Binding-site contacts:
Ligand atom C1A contacts residue TRP875 of chain 1.A at 3.9 Å (hydrophobic).
Ligand atom O4 contacts residue LYS993 of chain 1.A at 3.2 Å (salt-bridge).
Ligand atom O13 contacts residue ASN992 of chain 1.A at 3.7 Å.
Ligand atom C4B contacts residue PHE989 of chain 1.A at 3.7 Å (hydrophobic).
Ligand atom C7B contacts residue ILE882 of chain 1.A at 4.0 Å (hydrophobic).
Ligand atom C5A contacts residue ILE777 of chain 1.A at 3.8 Å (hydrophobic).
Ligand atom C3B contacts residue PHE989 of chain 1.A at 4.0 Å (hydrophobic).
Ligand atom P4 contacts residue LYS993 of chain 1.A at 4.4 Å.
Ligand atom C5 contacts residue LYS993 of chain 1.A at 3.8 Å.
Ligand atom O2C contacts residue TRP875 of chain 1.A at 4.4 Å.
Ligand atom O52 contacts residue LYS993 of chain 1.A at 4.1 Å.
Ligand atom O1B contacts residue ASN992 of chain 1.A at 4.3 Å.
Ligand atom C2B contacts residue PHE989 of chain 1.A at 4.4 Å (hydrophobic).
Ligand atom O1A contacts residue TRP875 of chain 1.A at 3.3 Å.
Ligand atom C4A contacts residue ILE777 of chain 1.A at 4.3 Å (hydrophobic).
Ligand atom O3C contacts residue TRP875 of chain 1.A at 3.8 Å.
Ligand atom C2 contacts residue LYS993 of chain 1.A at 4.4 Å.
Ligand atom C2A contacts residue TRP875 of chain 1.A at 4.4 Å (hydrophobic).
Ligand atom O11 contacts residue TRP875 of chain 1.A at 4.5 Å.
Ligand atom C2C contacts residue TRP875 of chain 1.A at 4.2 Å (hydrophobic).
Ligand atom C3 contacts residue LYS993 of chain 1.A at 3.4 Å.
Ligand atom C2B contacts residue TRP875 of chain 1.A at 4.4 Å (hydrophobic).
Ligand atom C4B contacts residue ILE988 of chain 1.A at 3.8 Å (hydrophobic).
Ligand atom C1C contacts residue ASN992 of chain 1.A at 3.3 Å.
Ligand atom C2C contacts residue ASN992 of chain 1.A at 4.1 Å.
Ligand atom C3A contacts residue TRP875 of chain 1.A at 3.7 Å (hydrophobic).
Ligand atom C5B contacts residue PHE989 of chain 1.A at 4.2 Å (hydrophobic).
Ligand atom C6B contacts residue PHE989 of chain 1.A at 3.5 Å (hydrophobic).
Ligand atom O1B contacts residue PHE989 of chain 1.A at 4.4 Å.
Ligand atom C4B contacts residue THR878 of chain 1.A at 4.4 Å.
Ligand atom O1A contacts residue GLY773 of chain 1.A at 4.1 Å.
Ligand atom O3 contacts residue LYS993 of chain 1.A at 4.2 Å.
Ligand atom C1 contacts residue LYS993 of chain 1.A at 4.5 Å.
Ligand atom O2C contacts residue ASN992 of chain 1.A at 4.4 Å.
Ligand atom C4 contacts residue LYS993 of chain 1.A at 3.6 Å.
Ligand atom C3C contacts residue ASN992 of chain 1.A at 3.8 Å.
Ligand atom C1B contacts residue ILE988 of chain 1.A at 4.4 Å (hydrophobic).
Ligand atom O42 contacts residue LYS993 of chain 1.A at 4.5 Å.
Ligand atom C2B contacts residue ILE988 of chain 1.A at 3.9 Å (hydrophobic).

The protein below binds the small molecule below.
Small molecule (SMILES): CCCCCCCC(=O)OC[C@H](COP(=O)(O)O[C@@H]1[C@H](O)[C@H](O)[C@@H](OP(=O)(O)O)[C@H](OP(=O)(O)O)[C@H]1O)OC(=O)CCCCCCC

Sequence of chain 1.A:
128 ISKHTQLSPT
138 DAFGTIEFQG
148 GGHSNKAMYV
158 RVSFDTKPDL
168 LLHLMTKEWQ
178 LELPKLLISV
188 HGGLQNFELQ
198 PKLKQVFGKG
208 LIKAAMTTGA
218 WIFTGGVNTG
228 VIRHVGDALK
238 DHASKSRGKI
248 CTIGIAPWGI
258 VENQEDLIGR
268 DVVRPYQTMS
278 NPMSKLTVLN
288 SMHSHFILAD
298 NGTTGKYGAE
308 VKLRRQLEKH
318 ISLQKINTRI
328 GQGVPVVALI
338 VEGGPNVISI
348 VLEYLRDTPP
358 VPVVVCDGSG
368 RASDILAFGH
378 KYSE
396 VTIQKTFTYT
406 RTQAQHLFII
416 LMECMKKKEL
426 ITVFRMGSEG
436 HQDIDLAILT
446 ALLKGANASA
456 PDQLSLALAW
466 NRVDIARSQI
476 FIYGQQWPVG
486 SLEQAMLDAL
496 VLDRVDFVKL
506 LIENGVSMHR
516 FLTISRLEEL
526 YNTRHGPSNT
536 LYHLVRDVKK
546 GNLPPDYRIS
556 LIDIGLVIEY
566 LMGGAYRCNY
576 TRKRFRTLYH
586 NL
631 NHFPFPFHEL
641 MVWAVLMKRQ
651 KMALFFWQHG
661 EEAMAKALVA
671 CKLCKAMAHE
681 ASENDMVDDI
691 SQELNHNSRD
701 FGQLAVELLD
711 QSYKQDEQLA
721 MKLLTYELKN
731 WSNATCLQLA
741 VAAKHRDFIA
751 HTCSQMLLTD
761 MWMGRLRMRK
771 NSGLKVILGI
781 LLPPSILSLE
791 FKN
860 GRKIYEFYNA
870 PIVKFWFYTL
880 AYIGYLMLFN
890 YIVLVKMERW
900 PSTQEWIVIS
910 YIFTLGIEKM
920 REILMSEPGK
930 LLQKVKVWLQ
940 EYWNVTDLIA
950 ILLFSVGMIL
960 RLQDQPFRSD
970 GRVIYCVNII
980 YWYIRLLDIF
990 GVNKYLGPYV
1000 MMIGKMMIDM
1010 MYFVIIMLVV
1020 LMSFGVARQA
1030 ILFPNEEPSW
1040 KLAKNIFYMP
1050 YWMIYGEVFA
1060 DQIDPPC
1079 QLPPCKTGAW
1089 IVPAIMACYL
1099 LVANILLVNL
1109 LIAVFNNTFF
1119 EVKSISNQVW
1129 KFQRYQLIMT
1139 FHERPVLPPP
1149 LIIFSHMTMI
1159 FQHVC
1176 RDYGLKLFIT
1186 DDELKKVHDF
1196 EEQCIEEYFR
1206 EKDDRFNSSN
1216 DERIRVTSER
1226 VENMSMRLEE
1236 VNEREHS